Sequence of chain 2.C:
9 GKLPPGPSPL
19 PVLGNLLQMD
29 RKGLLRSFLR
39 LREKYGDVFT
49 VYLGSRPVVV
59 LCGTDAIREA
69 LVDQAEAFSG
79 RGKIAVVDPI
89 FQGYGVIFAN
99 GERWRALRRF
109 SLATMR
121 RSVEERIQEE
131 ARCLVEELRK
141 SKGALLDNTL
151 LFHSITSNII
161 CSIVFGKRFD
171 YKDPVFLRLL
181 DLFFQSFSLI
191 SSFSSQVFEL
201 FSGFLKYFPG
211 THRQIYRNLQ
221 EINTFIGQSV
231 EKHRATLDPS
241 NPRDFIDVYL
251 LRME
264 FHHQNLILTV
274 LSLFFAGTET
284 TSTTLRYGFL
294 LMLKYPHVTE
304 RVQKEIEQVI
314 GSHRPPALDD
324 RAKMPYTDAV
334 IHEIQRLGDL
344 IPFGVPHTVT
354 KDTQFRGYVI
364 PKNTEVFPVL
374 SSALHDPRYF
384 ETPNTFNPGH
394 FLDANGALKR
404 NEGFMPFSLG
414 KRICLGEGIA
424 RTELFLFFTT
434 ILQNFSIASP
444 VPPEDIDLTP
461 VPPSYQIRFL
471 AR

Binding-site contacts:
Ligand atom CCB contacts residue ILE344 of chain 2.C at 3.4 Å (hydrophobic).
Ligand atom CAF contacts residue HEM1 of chain 2.I at 3.9 Å.
Ligand atom CAE contacts residue PHE198 of chain 2.D at 4.2 Å (hydrophobic).
Ligand atom NAD contacts residue GLY280 of chain 2.C at 4.1 Å.
Ligand atom CCA contacts residue PHE198 of chain 2.D at 4.3 Å (hydrophobic).
Ligand atom CDF contacts residue PHE198 of chain 2.D at 3.8 Å (hydrophobic).
Ligand atom CCC contacts residue VAL348 of chain 2.C at 4.0 Å (hydrophobic).
Ligand atom CAE contacts residue GLY280 of chain 2.C at 3.6 Å.
Ligand atom CAC contacts residue ILE344 of chain 2.C at 3.8 Å (hydrophobic).
Ligand atom CDD contacts residue LEU205 of chain 2.D at 3.7 Å (hydrophobic).
Ligand atom CAC contacts residue GLY280 of chain 2.C at 4.3 Å.
Ligand atom CDB contacts residue GLY347 of chain 2.C at 4.3 Å.
Ligand atom CAA contacts residue THR283 of chain 2.C at 2.9 Å.
Ligand atom CDF contacts residue SER202 of chain 2.D at 4.2 Å.
Ligand atom NAD contacts residue HEM1 of chain 2.I at 1.9 Å.
Ligand atom CDE contacts residue SER202 of chain 2.D at 4.2 Å.
Ligand atom CDD contacts residue PRO349 of chain 2.C at 4.1 Å (hydrophobic).
Ligand atom NAD contacts residue CYS417 of chain 2.C at 4.2 Å.
Ligand atom NAB contacts residue ALA279 of chain 2.C at 3.6 Å (h-bond).
Ligand atom CAC contacts residue HEM1 of chain 2.I at 2.7 Å.
Ligand atom CAF contacts residue ALA279 of chain 2.C at 3.5 Å (hydrophobic).
Ligand atom CCC contacts residue PHE198 of chain 2.D at 4.3 Å (hydrophobic).
Ligand atom CAF contacts residue PHE198 of chain 2.D at 4.1 Å (hydrophobic).
Ligand atom CDD contacts residue PHE204 of chain 2.D at 4.2 Å (hydrophobic).
Ligand atom CAE contacts residue HEM1 of chain 2.I at 2.6 Å.
Ligand atom CDD contacts residue LYS206 of chain 2.D at 3.9 Å.
Ligand atom CCE contacts residue PHE198 of chain 2.D at 3.2 Å (hydrophobic).
Ligand atom NAB contacts residue HEM1 of chain 2.I at 4.0 Å.
Ligand atom NAB contacts residue GLY280 of chain 2.C at 3.9 Å.
Ligand atom CDC contacts residue LYS206 of chain 2.D at 4.3 Å.
Ligand atom CAF contacts residue GLY280 of chain 2.C at 3.4 Å.
Ligand atom CCD contacts residue PHE198 of chain 2.D at 3.7 Å (hydrophobic).
Ligand atom NAB contacts residue THR283 of chain 2.C at 3.5 Å (h-bond).
Ligand atom CCA contacts residue THR283 of chain 2.C at 4.2 Å.
Ligand atom CAC contacts residue THR283 of chain 2.C at 3.8 Å.
Ligand atom CAA contacts residue ALA279 of chain 2.C at 3.3 Å (hydrophobic).
Ligand atom CCF contacts residue PHE198 of chain 2.D at 3.5 Å (hydrophobic).
Ligand atom CDA contacts residue PHE198 of chain 2.D at 4.2 Å (hydrophobic).
Ligand atom CCC contacts residue ILE344 of chain 2.C at 3.7 Å (hydrophobic).
Ligand atom CDE contacts residue PHE204 of chain 2.D at 3.6 Å (hydrophobic).

Sequence of chain 2.D:
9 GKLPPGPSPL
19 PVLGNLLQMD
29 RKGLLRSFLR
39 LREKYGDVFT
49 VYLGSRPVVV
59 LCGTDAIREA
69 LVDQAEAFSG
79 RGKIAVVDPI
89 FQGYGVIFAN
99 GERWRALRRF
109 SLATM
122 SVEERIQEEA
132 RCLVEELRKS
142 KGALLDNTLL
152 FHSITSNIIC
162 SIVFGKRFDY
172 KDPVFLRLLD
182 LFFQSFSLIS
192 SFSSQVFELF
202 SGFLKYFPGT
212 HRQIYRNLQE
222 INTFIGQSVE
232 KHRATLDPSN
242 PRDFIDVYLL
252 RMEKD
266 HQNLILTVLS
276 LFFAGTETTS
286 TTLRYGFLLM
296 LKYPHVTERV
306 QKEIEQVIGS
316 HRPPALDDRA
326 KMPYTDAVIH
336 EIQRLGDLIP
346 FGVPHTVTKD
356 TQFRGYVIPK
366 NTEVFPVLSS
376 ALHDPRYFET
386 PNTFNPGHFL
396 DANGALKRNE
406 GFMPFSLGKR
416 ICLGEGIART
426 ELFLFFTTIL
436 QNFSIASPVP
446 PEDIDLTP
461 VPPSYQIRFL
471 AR

This small molecule binds to this protein.
Small molecule (SMILES): c1ccc(-c2ccc(Cn3ccnc3)cc2)cc1